Sequence of chain 1.C:
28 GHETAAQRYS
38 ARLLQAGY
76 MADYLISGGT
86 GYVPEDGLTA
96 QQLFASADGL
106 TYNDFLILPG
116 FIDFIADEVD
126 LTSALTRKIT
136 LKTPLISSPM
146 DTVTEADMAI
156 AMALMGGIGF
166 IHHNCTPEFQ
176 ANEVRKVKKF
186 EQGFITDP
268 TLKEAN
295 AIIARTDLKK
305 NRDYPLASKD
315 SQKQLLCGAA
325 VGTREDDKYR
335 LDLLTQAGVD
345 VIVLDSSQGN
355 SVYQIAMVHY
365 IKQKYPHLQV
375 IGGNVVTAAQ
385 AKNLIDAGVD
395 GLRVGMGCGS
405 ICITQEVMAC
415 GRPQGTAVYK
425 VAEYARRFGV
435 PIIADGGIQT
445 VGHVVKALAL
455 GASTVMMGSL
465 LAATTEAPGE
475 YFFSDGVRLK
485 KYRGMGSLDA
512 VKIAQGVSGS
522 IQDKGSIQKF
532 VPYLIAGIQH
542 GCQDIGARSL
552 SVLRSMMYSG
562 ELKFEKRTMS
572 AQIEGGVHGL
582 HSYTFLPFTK

This protein binds this small molecule.
Small molecule (SMILES): O=c1[nH]cnc2c1ncn2[C@@H]1O[C@H](COP(=O)(O)O)[C@@H](O)[C@H]1O

Binding-site contacts:
Ligand atom O1P contacts residue GLY403 of chain 1.C at 3.3 Å.
Ligand atom O6 contacts residue GLY488 of chain 1.C at 3.7 Å.
Ligand atom C5 contacts residue ILE405 of chain 1.C at 3.7 Å (hydrophobic).
Ligand atom C8 contacts residue MET145 of chain 1.C at 3.5 Å (hydrophobic).
Ligand atom C4 contacts residue NAD1 of chain 1.T at 3.5 Å.
Ligand atom O1P contacts residue GLY440 of chain 1.C at 3.7 Å.
Ligand atom C2 contacts residue NAD1 of chain 1.T at 3.3 Å.
Ligand atom O1P contacts residue GLY441 of chain 1.C at 2.9 Å (h-bond).
Ligand atom N1 contacts residue NAD1 of chain 1.T at 3.7 Å.
Ligand atom N7 contacts residue GLY488 of chain 1.C at 3.7 Å.
Ligand atom C2' contacts residue ASP439 of chain 1.C at 3.5 Å.
Ligand atom C3' contacts residue ASP439 of chain 1.C at 3.3 Å.
Ligand atom C3' contacts residue SER143 of chain 1.C at 3.3 Å.
Ligand atom O6 contacts residue MET489 of chain 1.C at 3.5 Å (h-bond).
Ligand atom C2' contacts residue ARG397 of chain 1.C at 3.6 Å.
Ligand atom O3P contacts residue SER463 of chain 1.C at 3.0 Å (h-bond).
Ligand atom O1P contacts residue SER404 of chain 1.C at 2.9 Å (h-bond).
Ligand atom N1 contacts residue GLN516 of chain 1.C at 3.0 Å (h-bond).
Ligand atom O5' contacts residue GLY440 of chain 1.C at 3.3 Å.
Ligand atom O2P contacts residue SER463 of chain 1.C at 3.2 Å (h-bond).
Ligand atom C4 contacts residue ILE405 of chain 1.C at 3.7 Å (hydrophobic).
Ligand atom O6 contacts residue GLY517 of chain 1.C at 3.5 Å.
Ligand atom O4' contacts residue ILE405 of chain 1.C at 3.6 Å.
Ligand atom P contacts residue TYR486 of chain 1.C at 3.6 Å.
Ligand atom N3 contacts residue NAD1 of chain 1.T at 3.2 Å.
Ligand atom N9 contacts residue ILE405 of chain 1.C at 3.7 Å.
Ligand atom O2P contacts residue SER404 of chain 1.C at 2.6 Å (h-bond).
Ligand atom O2P contacts residue TYR486 of chain 1.C at 2.6 Å (h-bond).
Ligand atom P contacts residue SER404 of chain 1.C at 3.5 Å.
Ligand atom O2' contacts residue ASP439 of chain 1.C at 2.7 Å (salt-bridge).
Ligand atom C4' contacts residue ASP439 of chain 1.C at 3.5 Å.
Ligand atom C2 contacts residue CYS406 of chain 1.C at 3.2 Å (hydrophobic).
Ligand atom O5' contacts residue GLY403 of chain 1.C at 3.3 Å.
Ligand atom C5' contacts residue TYR486 of chain 1.C at 3.6 Å (hydrophobic).
Ligand atom O3' contacts residue SER143 of chain 1.C at 2.6 Å (h-bond).
Ligand atom N7 contacts residue MET489 of chain 1.C at 3.0 Å (h-bond).
Ligand atom O3' contacts residue ASP439 of chain 1.C at 2.5 Å (salt-bridge).
Ligand atom O6 contacts residue GLY490 of chain 1.C at 2.8 Å (h-bond).
Ligand atom O2' contacts residue ARG397 of chain 1.C at 2.9 Å (salt-bridge).
Ligand atom O3P contacts residue GLY462 of chain 1.C at 2.8 Å (h-bond).